A small-molecule ligand and the protein it binds are described below.
Small molecule (SMILES): CC(=O)N[C@H]1[C@H](O[C@H]2[C@H](O)[C@@H](NC(C)=O)CO[C@@H]2CO)O[C@H](CO)[C@@H](O)[C@@H]1O

Sequence of chain 1.D:
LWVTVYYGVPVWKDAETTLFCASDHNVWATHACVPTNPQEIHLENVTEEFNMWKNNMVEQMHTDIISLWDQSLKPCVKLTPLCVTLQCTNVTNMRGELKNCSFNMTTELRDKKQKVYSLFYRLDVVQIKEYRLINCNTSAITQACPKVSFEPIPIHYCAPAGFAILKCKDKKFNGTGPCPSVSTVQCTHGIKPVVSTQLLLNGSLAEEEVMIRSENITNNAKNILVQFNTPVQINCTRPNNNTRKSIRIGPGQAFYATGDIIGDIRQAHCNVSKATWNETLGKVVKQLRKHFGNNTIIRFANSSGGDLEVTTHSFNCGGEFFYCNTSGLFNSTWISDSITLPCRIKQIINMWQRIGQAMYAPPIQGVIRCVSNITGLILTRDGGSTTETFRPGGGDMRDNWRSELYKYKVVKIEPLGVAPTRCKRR

Binding-site contacts:
Ligand atom C7 contacts residue ASN298 of chain 1.D at 3.4 Å.
Ligand atom C5 contacts residue THR380 of chain 1.D at 4.2 Å.
Ligand atom C8 contacts residue THR264 of chain 1.D at 3.6 Å.
Ligand atom O6 contacts residue SER378 of chain 1.D at 4.0 Å.
Ligand atom C4 contacts residue ASN298 of chain 1.D at 4.3 Å.
Ligand atom N2 contacts residue ASN298 of chain 1.D at 2.8 Å (h-bond).
Ligand atom C8 contacts residue ASN298 of chain 1.D at 3.7 Å.
Ligand atom O5 contacts residue SER378 of chain 1.D at 4.3 Å.
Ligand atom O7 contacts residue ARG409 of chain 1.D at 3.9 Å.
Ligand atom C3 contacts residue ASN298 of chain 1.D at 3.8 Å.
Ligand atom C1 contacts residue ASN298 of chain 1.D at 1.4 Å.
Ligand atom O5 contacts residue THR380 of chain 1.D at 3.8 Å.
Ligand atom C8 contacts residue HIS296 of chain 1.D at 3.3 Å.
Ligand atom C5 contacts residue ASN298 of chain 1.D at 3.7 Å.
Ligand atom C2 contacts residue ASN298 of chain 1.D at 2.5 Å.
Ligand atom O5 contacts residue ASN298 of chain 1.D at 2.4 Å (h-bond).
Ligand atom C6 contacts residue THR380 of chain 1.D at 3.9 Å.
Ligand atom O7 contacts residue ASN298 of chain 1.D at 4.3 Å.